Sequence of chain 3.A:
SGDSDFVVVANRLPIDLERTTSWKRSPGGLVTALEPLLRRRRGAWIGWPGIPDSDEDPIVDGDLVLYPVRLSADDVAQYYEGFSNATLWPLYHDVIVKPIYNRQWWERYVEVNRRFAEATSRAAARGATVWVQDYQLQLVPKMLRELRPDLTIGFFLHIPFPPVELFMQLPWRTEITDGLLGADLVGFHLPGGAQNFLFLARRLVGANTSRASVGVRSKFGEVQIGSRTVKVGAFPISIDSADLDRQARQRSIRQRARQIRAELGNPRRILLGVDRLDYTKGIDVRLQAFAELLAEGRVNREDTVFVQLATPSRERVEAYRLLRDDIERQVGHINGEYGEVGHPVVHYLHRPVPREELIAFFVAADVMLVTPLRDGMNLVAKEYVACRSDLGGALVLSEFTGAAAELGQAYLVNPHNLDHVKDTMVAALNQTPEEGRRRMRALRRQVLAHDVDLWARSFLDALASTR

This small molecule binds to this protein.
Small molecule (SMILES): O=P(O)(O)OC[C@H]1O[C@H](O)[C@H](O)[C@@H](O)[C@@H]1O

Binding-site contacts:
Ligand atom C5 contacts residue GLY39 of chain 3.A at 3.7 Å.
Ligand atom O5 contacts residue ARG325 of chain 3.A at 3.1 Å (salt-bridge).
Ligand atom O1 contacts residue GLY40 of chain 3.A at 3.7 Å.
Ligand atom C3 contacts residue LEU41 of chain 3.A at 4.0 Å (hydrophobic).
Ligand atom C6 contacts residue ARG325 of chain 3.A at 3.9 Å.
Ligand atom C6 contacts residue PRO38 of chain 3.A at 3.6 Å (hydrophobic).
Ligand atom C1 contacts residue ARG325 of chain 3.A at 3.9 Å.
Ligand atom O3 contacts residue LEU41 of chain 3.A at 3.9 Å.
Ligand atom O2 contacts residue ASP145 of chain 3.A at 2.6 Å (salt-bridge).
Ligand atom C1 contacts residue ADP1 of chain 3.B at 3.4 Å.
Ligand atom O6 contacts residue ARG325 of chain 3.A at 2.9 Å (salt-bridge).
Ligand atom C4 contacts residue ARG325 of chain 3.A at 4.0 Å.
Ligand atom C6 contacts residue GLY39 of chain 3.A at 3.7 Å.
Ligand atom P contacts residue ARG325 of chain 3.A at 3.8 Å.
Ligand atom O2P contacts residue ARG325 of chain 3.A at 3.0 Å (salt-bridge).
Ligand atom C2 contacts residue ARG325 of chain 3.A at 4.0 Å.
Ligand atom O3P contacts residue TYR91 of chain 3.A at 3.5 Å (h-bond).
Ligand atom O1P contacts residue ARG19 of chain 3.A at 2.9 Å (salt-bridge).
Ligand atom O2P contacts residue TYR91 of chain 3.A at 2.5 Å (h-bond).
Ligand atom P contacts residue ARG19 of chain 3.A at 3.8 Å.
Ligand atom O2 contacts residue HIS169 of chain 3.A at 3.9 Å.
Ligand atom O3 contacts residue TYR146 of chain 3.A at 3.9 Å.
Ligand atom O1 contacts residue ADP1 of chain 3.B at 2.5 Å (h-bond).
Ligand atom P contacts residue TYR91 of chain 3.A at 3.5 Å.
Ligand atom C5 contacts residue ARG325 of chain 3.A at 3.8 Å.
Ligand atom C6 contacts residue ARG287 of chain 3.A at 4.1 Å.
Ligand atom O2 contacts residue TYR146 of chain 3.A at 3.9 Å.
Ligand atom O1P contacts residue TYR91 of chain 3.A at 4.1 Å.
Ligand atom O5 contacts residue ARG287 of chain 3.A at 3.7 Å.
Ligand atom O5 contacts residue ADP1 of chain 3.B at 3.8 Å.
Ligand atom O3P contacts residue PRO38 of chain 3.A at 3.2 Å.
Ligand atom O4 contacts residue ARG19 of chain 3.A at 3.5 Å.
Ligand atom C2 contacts residue TYR146 of chain 3.A at 3.9 Å (hydrophobic).
Ligand atom O3P contacts residue ARG19 of chain 3.A at 2.8 Å (salt-bridge).
Ligand atom C2 contacts residue ASP145 of chain 3.A at 3.4 Å.
Ligand atom O3 contacts residue ASP145 of chain 3.A at 2.7 Å (salt-bridge).
Ligand atom O1 contacts residue LEU41 of chain 3.A at 3.9 Å.
Ligand atom C3 contacts residue ASP145 of chain 3.A at 3.4 Å.
Ligand atom O3 contacts residue GLN147 of chain 3.A at 3.0 Å (h-bond).
Ligand atom O2 contacts residue ILE170 of chain 3.A at 3.6 Å.